Sequence of chain 1.A:
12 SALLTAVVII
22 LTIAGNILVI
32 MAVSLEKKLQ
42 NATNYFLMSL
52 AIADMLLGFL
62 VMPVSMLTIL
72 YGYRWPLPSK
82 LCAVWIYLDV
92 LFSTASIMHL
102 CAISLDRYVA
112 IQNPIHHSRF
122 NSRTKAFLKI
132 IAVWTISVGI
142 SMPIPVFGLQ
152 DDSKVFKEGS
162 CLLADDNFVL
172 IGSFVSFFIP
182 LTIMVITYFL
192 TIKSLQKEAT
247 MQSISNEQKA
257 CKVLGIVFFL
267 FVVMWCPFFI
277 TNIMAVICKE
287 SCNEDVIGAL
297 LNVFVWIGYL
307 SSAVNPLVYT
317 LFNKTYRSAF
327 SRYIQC

This protein binds this small molecule.
Small molecule (SMILES): CCN(CC)C(=O)N[C@H]1C=C2c3cccc4[nH]cc(c34)C[C@H]2N(C)C1

Binding-site contacts:
Ligand atom CAJ contacts residue TRP86 of chain 1.A at 4.2 Å (hydrophobic).
Ligand atom CAE contacts residue PHE274 of chain 1.A at 4.2 Å (hydrophobic).
Ligand atom CAM contacts residue ASP90 of chain 1.A at 3.4 Å.
Ligand atom CAB contacts residue CYS162 of chain 1.A at 3.9 Å (hydrophobic).
Ligand atom CAM contacts residue VAL301 of chain 1.A at 4.1 Å (hydrophobic).
Ligand atom CAC contacts residue TRP271 of chain 1.A at 4.1 Å (hydrophobic).
Ligand atom CAA contacts residue ILE87 of chain 1.A at 4.0 Å (hydrophobic).
Ligand atom CAB contacts residue TRP86 of chain 1.A at 4.4 Å (hydrophobic).
Ligand atom CAC contacts residue ASP90 of chain 1.A at 3.0 Å.
Ligand atom CAT contacts residue SER177 of chain 1.A at 4.3 Å.
Ligand atom CAL contacts residue SER94 of chain 1.A at 3.9 Å.
Ligand atom CAV contacts residue ASP90 of chain 1.A at 3.9 Å.
Ligand atom CAK contacts residue TRP86 of chain 1.A at 4.3 Å (hydrophobic).
Ligand atom NAO contacts residue SER177 of chain 1.A at 3.6 Å.
Ligand atom CAU contacts residue VAL91 of chain 1.A at 4.3 Å (hydrophobic).
Ligand atom CAL contacts residue VAL91 of chain 1.A at 4.2 Å (hydrophobic).
Ligand atom NAN contacts residue ASP90 of chain 1.A at 3.2 Å (salt-bridge).
Ligand atom CAI contacts residue THR95 of chain 1.A at 3.5 Å.
Ligand atom CAK contacts residue CYS162 of chain 1.A at 4.1 Å (hydrophobic).
Ligand atom NAX contacts residue ASP90 of chain 1.A at 2.8 Å (salt-bridge).
Ligand atom CAC contacts residue SER94 of chain 1.A at 3.9 Å.
Ligand atom CAT contacts residue VAL91 of chain 1.A at 4.3 Å (hydrophobic).
Ligand atom CAM contacts residue PHE274 of chain 1.A at 4.0 Å (hydrophobic).
Ligand atom CAR contacts residue PHE275 of chain 1.A at 4.4 Å (hydrophobic).
Ligand atom CAF contacts residue PHE169 of chain 1.A at 4.4 Å (hydrophobic).
Ligand atom CAW contacts residue ASP90 of chain 1.A at 3.9 Å.
Ligand atom NAO contacts residue THR95 of chain 1.A at 3.8 Å.
Ligand atom CAC contacts residue TYR305 of chain 1.A at 4.3 Å (hydrophobic).
Ligand atom CAJ contacts residue ASP90 of chain 1.A at 3.7 Å.
Ligand atom CAI contacts residue VAL91 of chain 1.A at 4.1 Å (hydrophobic).
Ligand atom NAY contacts residue ASP90 of chain 1.A at 4.4 Å.
Ligand atom CAV contacts residue PHE274 of chain 1.A at 4.1 Å (hydrophobic).
Ligand atom CAR contacts residue VAL91 of chain 1.A at 4.2 Å (hydrophobic).
Ligand atom CAP contacts residue ASP90 of chain 1.A at 4.3 Å.
Ligand atom CAA contacts residue TRP86 of chain 1.A at 3.9 Å (hydrophobic).
Ligand atom CAA contacts residue ASP90 of chain 1.A at 3.6 Å.
Ligand atom NAO contacts residue VAL91 of chain 1.A at 4.0 Å.
Ligand atom CAQ contacts residue PHE274 of chain 1.A at 4.3 Å (hydrophobic).
Ligand atom CAI contacts residue PHE275 of chain 1.A at 4.4 Å (hydrophobic).
Ligand atom CAL contacts residue ASP90 of chain 1.A at 3.8 Å.